Sequence of chain 1.B:
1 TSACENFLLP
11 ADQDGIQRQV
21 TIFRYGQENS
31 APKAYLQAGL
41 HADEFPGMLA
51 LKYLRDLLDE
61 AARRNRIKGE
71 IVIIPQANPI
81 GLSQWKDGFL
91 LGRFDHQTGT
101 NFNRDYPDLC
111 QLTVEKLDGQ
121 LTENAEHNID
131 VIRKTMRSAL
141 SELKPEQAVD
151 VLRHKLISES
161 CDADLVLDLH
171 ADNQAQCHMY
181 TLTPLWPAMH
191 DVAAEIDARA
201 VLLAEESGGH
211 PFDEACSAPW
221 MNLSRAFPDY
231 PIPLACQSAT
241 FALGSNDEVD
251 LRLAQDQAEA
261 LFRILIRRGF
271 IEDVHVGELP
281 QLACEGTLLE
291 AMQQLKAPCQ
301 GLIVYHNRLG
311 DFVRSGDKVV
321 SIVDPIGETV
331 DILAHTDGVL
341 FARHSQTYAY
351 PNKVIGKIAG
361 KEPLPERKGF

A small-molecule ligand and the protein it binds are described below.
Small molecule (SMILES): [H]/N=C(/N)NCCC[C@H](NC(=O)C[C@H](N)C(=O)O)C(=O)O

Binding-site contacts:
Ligand atom CG contacts residue ALA171 of chain 1.B at 3.7 Å (hydrophobic).
Ligand atom CG contacts residue ZN1 of chain 1.I at 3.2 Å.
Ligand atom NH2 contacts residue TYR180 of chain 1.B at 3.6 Å.
Ligand atom OXT contacts residue LYS357 of chain 1.B at 3.7 Å.
Ligand atom OX2 contacts residue HIS41 of chain 1.B at 3.3 Å.
Ligand atom OD1 contacts residue HIS41 of chain 1.B at 3.5 Å (h-bond).
Ligand atom O contacts residue LYS357 of chain 1.B at 3.2 Å (salt-bridge).
Ligand atom C contacts residue ASP172 of chain 1.B at 3.7 Å.
Ligand atom NH2 contacts residue SER207 of chain 1.B at 3.0 Å (h-bond).
Ligand atom NH1 contacts residue PRO211 of chain 1.B at 3.5 Å.
Ligand atom O2 contacts residue ASN103 of chain 1.B at 2.6 Å (h-bond).
Ligand atom NH1 contacts residue GLU214 of chain 1.B at 3.0 Å (salt-bridge).
Ligand atom O2 contacts residue HIS170 of chain 1.B at 3.0 Å.
Ligand atom NH1 contacts residue ASP213 of chain 1.B at 3.1 Å (salt-bridge).
Ligand atom CB contacts residue ALA171 of chain 1.B at 3.4 Å (hydrophobic).
Ligand atom CO2 contacts residue ZN1 of chain 1.I at 3.4 Å.
Ligand atom CO2 contacts residue HIS41 of chain 1.B at 3.6 Å.
Ligand atom CZ2 contacts residue ASP213 of chain 1.B at 3.6 Å.
Ligand atom CO2 contacts residue ASN103 of chain 1.B at 3.5 Å.
Ligand atom OD1 contacts residue ZN1 of chain 1.I at 2.0 Å.
Ligand atom CZ2 contacts residue SER207 of chain 1.B at 3.7 Å.
Ligand atom N contacts residue ASN173 of chain 1.B at 3.3 Å (h-bond).
Ligand atom NH1 contacts residue SER207 of chain 1.B at 3.6 Å.
Ligand atom N contacts residue ARG93 of chain 1.B at 3.8 Å.
Ligand atom CA contacts residue ASP172 of chain 1.B at 3.5 Å.
Ligand atom CA contacts residue ARG93 of chain 1.B at 3.3 Å.
Ligand atom NE2 contacts residue ASP213 of chain 1.B at 3.5 Å (salt-bridge).
Ligand atom O2 contacts residue ZN1 of chain 1.I at 3.1 Å.
Ligand atom CB contacts residue ASP172 of chain 1.B at 3.5 Å.
Ligand atom O2 contacts residue HIS41 of chain 1.B at 3.5 Å.
Ligand atom OX2 contacts residue ARG104 of chain 1.B at 3.3 Å (salt-bridge).
Ligand atom N contacts residue ASP172 of chain 1.B at 2.8 Å (salt-bridge).
Ligand atom OD1 contacts residue ARG93 of chain 1.B at 3.6 Å.
Ligand atom OD1 contacts residue ALA171 of chain 1.B at 3.4 Å (h-bond).
Ligand atom OD1 contacts residue GLU44 of chain 1.B at 2.9 Å (salt-bridge).
Ligand atom C contacts residue LYS357 of chain 1.B at 3.6 Å.
Ligand atom OX2 contacts residue ARG93 of chain 1.B at 3.7 Å.
Ligand atom OD1 contacts residue HIS170 of chain 1.B at 3.6 Å.
Ligand atom CD2 contacts residue TYR180 of chain 1.B at 3.5 Å (hydrophobic).
Ligand atom CA2 contacts residue ZN1 of chain 1.I at 3.8 Å.